Sequence of chain 1.A:
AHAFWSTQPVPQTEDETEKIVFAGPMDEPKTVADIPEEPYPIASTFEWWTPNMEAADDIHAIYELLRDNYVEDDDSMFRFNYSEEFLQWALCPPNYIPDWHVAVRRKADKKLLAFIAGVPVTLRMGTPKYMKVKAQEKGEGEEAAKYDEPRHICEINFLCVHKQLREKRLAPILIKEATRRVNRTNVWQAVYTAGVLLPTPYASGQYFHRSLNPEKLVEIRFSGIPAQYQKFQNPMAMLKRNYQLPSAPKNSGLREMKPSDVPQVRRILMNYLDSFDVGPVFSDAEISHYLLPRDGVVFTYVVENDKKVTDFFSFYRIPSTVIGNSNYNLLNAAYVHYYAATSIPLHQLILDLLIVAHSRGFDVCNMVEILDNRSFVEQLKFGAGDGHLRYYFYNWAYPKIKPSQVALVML

Binding-site contacts:
Ligand atom O2 contacts residue THR193 of chain 1.A at 3.7 Å.
Ligand atom O2 contacts residue MYA1 of chain 1.D at 3.5 Å.
Ligand atom C19 contacts residue TYR207 of chain 1.A at 3.8 Å (hydrophobic).
Ligand atom CL1 contacts residue TYR207 of chain 1.A at 3.6 Å.
Ligand atom C2 contacts residue LEU411 of chain 1.A at 3.4 Å (hydrophobic).
Ligand atom C contacts residue ILE318 of chain 1.A at 3.5 Å (hydrophobic).
Ligand atom C14 contacts residue MYA1 of chain 1.D at 3.8 Å.
Ligand atom CL contacts residue ASN366 of chain 1.A at 3.5 Å.
Ligand atom C13 contacts residue ASN157 of chain 1.A at 3.6 Å.
Ligand atom CL contacts residue HIS209 of chain 1.A at 3.6 Å.
Ligand atom C2 contacts residue TYR82 of chain 1.A at 3.7 Å (hydrophobic).
Ligand atom C contacts residue LEU411 of chain 1.A at 3.4 Å (hydrophobic).
Ligand atom C13 contacts residue THR193 of chain 1.A at 3.3 Å.
Ligand atom C12 contacts residue THR193 of chain 1.A at 3.4 Å.
Ligand atom C14 contacts residue TYR70 of chain 1.A at 3.5 Å (hydrophobic).
Ligand atom O2 contacts residue ASN157 of chain 1.A at 2.8 Å (h-bond).
Ligand atom C19 contacts residue LEU389 of chain 1.A at 3.8 Å (hydrophobic).
Ligand atom CL contacts residue PHE208 of chain 1.A at 3.8 Å.
Ligand atom C9 contacts residue TYR335 of chain 1.A at 3.7 Å (hydrophobic).
Ligand atom O contacts residue TYR316 of chain 1.A at 2.7 Å (h-bond).
Ligand atom C12 contacts residue ASN157 of chain 1.A at 3.7 Å.
Ligand atom N contacts residue MET410 of chain 1.A at 3.6 Å.
Ligand atom C9 contacts residue MET367 of chain 1.A at 3.8 Å (hydrophobic).
Ligand atom O contacts residue LEU411 of chain 1.A at 2.8 Å (h-bond).
Ligand atom C8 contacts residue TYR207 of chain 1.A at 3.6 Å (hydrophobic).
Ligand atom O contacts residue ILE318 of chain 1.A at 3.6 Å.
Ligand atom C16 contacts residue VAL71 of chain 1.A at 3.8 Å (hydrophobic).
Ligand atom C11 contacts residue THR193 of chain 1.A at 3.3 Å.
Ligand atom C contacts residue TYR82 of chain 1.A at 3.6 Å (hydrophobic).
Ligand atom C17 contacts residue PHE80 of chain 1.A at 3.6 Å (hydrophobic).
Ligand atom O1 contacts residue THR193 of chain 1.A at 2.5 Å (h-bond).
Ligand atom C19 contacts residue GLY195 of chain 1.A at 3.8 Å.
Ligand atom C2 contacts residue MET410 of chain 1.A at 3.5 Å (hydrophobic).
Ligand atom C10 contacts residue TYR335 of chain 1.A at 3.6 Å (hydrophobic).
Ligand atom C8 contacts residue TYR335 of chain 1.A at 3.8 Å (hydrophobic).
Ligand atom CL contacts residue TYR207 of chain 1.A at 3.8 Å.
Ligand atom O contacts residue MET410 of chain 1.A at 3.5 Å (h-bond).
Ligand atom O1 contacts residue LEU389 of chain 1.A at 3.2 Å.
Ligand atom C7 contacts residue TYR207 of chain 1.A at 3.5 Å (hydrophobic).
Ligand atom C12 contacts residue LEU411 of chain 1.A at 3.6 Å (hydrophobic).

A protein and the small-molecule ligand that binds it are described below.
Small molecule (SMILES): O=C(C[C@H](O)Cc1ccc(Cl)cc1)N1C[C@H](CO)[C@@H](c2ccc(Cl)cc2)C1